This small molecule binds to this protein.
Small molecule (SMILES): CC(=O)N[C@@H]1[C@@H](O)[C@H](O)[C@@H](CO)O[C@H]1O

Sequence of chain 1.B:
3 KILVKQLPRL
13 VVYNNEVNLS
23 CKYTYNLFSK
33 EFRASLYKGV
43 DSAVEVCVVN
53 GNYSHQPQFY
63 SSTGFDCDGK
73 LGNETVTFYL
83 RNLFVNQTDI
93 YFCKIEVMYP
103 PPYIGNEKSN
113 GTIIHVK

Binding-site contacts:
Ligand atom C3 contacts residue ASN112 of chain 1.B at 3.9 Å.
Ligand atom C7 contacts residue ASN112 of chain 1.B at 3.3 Å.
Ligand atom O6 contacts residue ASN112 of chain 1.B at 4.3 Å.
Ligand atom C4 contacts residue ASN112 of chain 1.B at 4.2 Å.
Ligand atom O6 contacts residue ASP43 of chain 1.C at 4.2 Å.
Ligand atom C2 contacts residue ASN112 of chain 1.B at 2.5 Å.
Ligand atom O7 contacts residue ASN112 of chain 1.B at 3.1 Å (h-bond).
Ligand atom O5 contacts residue ASP43 of chain 1.C at 3.5 Å (salt-bridge).
Ligand atom C5 contacts residue ASP43 of chain 1.C at 3.8 Å.
Ligand atom C5 contacts residue ASN112 of chain 1.B at 3.6 Å.
Ligand atom C6 contacts residue ASP43 of chain 1.C at 3.2 Å.
Ligand atom O5 contacts residue ASN112 of chain 1.B at 2.4 Å (h-bond).
Ligand atom N2 contacts residue ASN112 of chain 1.B at 3.0 Å (h-bond).
Ligand atom C1 contacts residue ASN112 of chain 1.B at 1.4 Å.
Ligand atom O5 contacts residue VAL42 of chain 1.C at 4.2 Å.
Ligand atom C1 contacts residue ASP43 of chain 1.C at 4.3 Å.
Ligand atom C4 contacts residue ASP43 of chain 1.C at 4.0 Å.

Sequence of chain 1.C:
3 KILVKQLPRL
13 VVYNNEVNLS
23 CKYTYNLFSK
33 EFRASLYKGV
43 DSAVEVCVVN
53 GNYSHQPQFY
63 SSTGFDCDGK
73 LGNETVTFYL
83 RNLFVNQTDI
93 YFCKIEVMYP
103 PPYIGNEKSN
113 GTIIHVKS